A protein and the small-molecule ligand that binds it are described below.
Small molecule (SMILES): CC(=O)N[C@H]1[C@H](O[C@H]2[C@H](O)[C@@H](NC(C)=O)CO[C@@H]2CO)O[C@H](CO)[C@@H](O)[C@@H]1O

Sequence of chain 1.A:
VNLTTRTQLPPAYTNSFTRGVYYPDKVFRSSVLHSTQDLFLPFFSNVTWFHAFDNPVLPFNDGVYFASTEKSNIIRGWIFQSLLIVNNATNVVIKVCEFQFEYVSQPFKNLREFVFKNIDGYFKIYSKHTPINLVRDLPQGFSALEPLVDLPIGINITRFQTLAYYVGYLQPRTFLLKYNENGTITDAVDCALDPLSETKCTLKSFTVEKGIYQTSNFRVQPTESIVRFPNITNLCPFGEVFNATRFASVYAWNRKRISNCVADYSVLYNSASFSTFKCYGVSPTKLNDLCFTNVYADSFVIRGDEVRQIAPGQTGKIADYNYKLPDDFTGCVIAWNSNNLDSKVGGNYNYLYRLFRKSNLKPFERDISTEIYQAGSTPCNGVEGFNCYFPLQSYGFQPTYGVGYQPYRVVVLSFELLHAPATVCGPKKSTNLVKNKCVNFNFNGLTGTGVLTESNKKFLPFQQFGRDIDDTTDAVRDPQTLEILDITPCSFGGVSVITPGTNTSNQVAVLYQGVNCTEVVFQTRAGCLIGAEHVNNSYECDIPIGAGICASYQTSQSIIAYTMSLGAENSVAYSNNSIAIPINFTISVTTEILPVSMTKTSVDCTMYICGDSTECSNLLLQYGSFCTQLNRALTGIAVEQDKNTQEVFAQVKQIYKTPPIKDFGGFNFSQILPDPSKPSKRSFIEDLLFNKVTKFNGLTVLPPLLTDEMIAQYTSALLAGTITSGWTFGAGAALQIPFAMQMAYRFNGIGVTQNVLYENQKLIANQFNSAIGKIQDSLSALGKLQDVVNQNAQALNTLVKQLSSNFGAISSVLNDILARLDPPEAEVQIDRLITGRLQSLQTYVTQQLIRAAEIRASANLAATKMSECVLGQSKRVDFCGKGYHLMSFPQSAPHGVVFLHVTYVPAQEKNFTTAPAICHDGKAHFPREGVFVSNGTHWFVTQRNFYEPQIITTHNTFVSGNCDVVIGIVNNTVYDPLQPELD

Binding-site contacts:
Ligand atom C7 contacts residue ASN745 of chain 1.A at 4.0 Å.
Ligand atom C2 contacts residue ASN745 of chain 1.A at 2.5 Å.
Ligand atom C3 contacts residue LEU950 of chain 1.A at 4.2 Å (hydrophobic).
Ligand atom O4 contacts residue LEU950 of chain 1.A at 4.0 Å.
Ligand atom O5 contacts residue ASN745 of chain 1.A at 2.4 Å (h-bond).
Ligand atom N2 contacts residue ASN745 of chain 1.A at 2.9 Å (h-bond).
Ligand atom C4 contacts residue ASN745 of chain 1.A at 4.2 Å.
Ligand atom C6 contacts residue GLN954 of chain 1.A at 4.1 Å.
Ligand atom C5 contacts residue ASN745 of chain 1.A at 3.6 Å.
Ligand atom C1 contacts residue ASN745 of chain 1.A at 1.4 Å.
Ligand atom C5 contacts residue GLN954 of chain 1.A at 4.2 Å.
Ligand atom C8 contacts residue ASN745 of chain 1.A at 4.3 Å.
Ligand atom C3 contacts residue ASN745 of chain 1.A at 3.8 Å.